Sequence of chain 1.A:
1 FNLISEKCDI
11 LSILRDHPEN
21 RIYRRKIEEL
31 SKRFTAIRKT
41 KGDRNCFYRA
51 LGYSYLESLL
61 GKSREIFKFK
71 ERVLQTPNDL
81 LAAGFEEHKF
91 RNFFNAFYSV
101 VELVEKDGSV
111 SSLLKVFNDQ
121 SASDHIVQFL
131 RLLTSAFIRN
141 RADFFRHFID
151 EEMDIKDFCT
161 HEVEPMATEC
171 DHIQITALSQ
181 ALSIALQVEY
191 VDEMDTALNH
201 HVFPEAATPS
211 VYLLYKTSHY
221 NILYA

Binding-site contacts:
Ligand atom N contacts residue HIS219 of chain 1.A at 4.0 Å.
Ligand atom O contacts residue LYS41 of chain 1.A at 4.0 Å.
Ligand atom O contacts residue CYS46 of chain 1.A at 3.1 Å (h-bond).
Ligand atom C1 contacts residue GLU169 of chain 1.A at 3.5 Å.
Ligand atom N1 contacts residue GLU169 of chain 1.A at 2.9 Å (salt-bridge).
Ligand atom C contacts residue GLU169 of chain 1.A at 3.9 Å.
Ligand atom C2 contacts residue HIS219 of chain 1.A at 4.1 Å.
Ligand atom O contacts residue ASN45 of chain 1.A at 3.4 Å (h-bond).
Ligand atom O1 contacts residue HIS219 of chain 1.A at 3.0 Å.
Ligand atom C2 contacts residue SER218 of chain 1.A at 4.1 Å.
Ligand atom O contacts residue ASP43 of chain 1.A at 3.4 Å (salt-bridge).
Ligand atom C contacts residue TYR220 of chain 1.A at 3.8 Å (hydrophobic).
Ligand atom CL contacts residue THR217 of chain 1.A at 3.1 Å.
Ligand atom N1 contacts residue SER218 of chain 1.A at 3.8 Å.
Ligand atom O contacts residue GLY42 of chain 1.A at 3.8 Å.
Ligand atom O1 contacts residue SER218 of chain 1.A at 4.2 Å.
Ligand atom C contacts residue SER218 of chain 1.A at 3.5 Å.
Ligand atom C1 contacts residue SER218 of chain 1.A at 3.7 Å.
Ligand atom O contacts residue ARG44 of chain 1.A at 2.8 Å (salt-bridge).
Ligand atom CL contacts residue SER218 of chain 1.A at 3.0 Å.
Ligand atom N1 contacts residue GLY42 of chain 1.A at 4.0 Å.
Ligand atom C1 contacts residue ARG44 of chain 1.A at 3.8 Å.
Ligand atom C contacts residue HIS219 of chain 1.A at 4.1 Å.
Ligand atom C4 contacts residue GLY42 of chain 1.A at 3.4 Å.
Ligand atom C3 contacts residue GLY42 of chain 1.A at 3.8 Å.
Ligand atom C5 contacts residue GLU169 of chain 1.A at 4.2 Å.
Ligand atom C contacts residue PHE47 of chain 1.A at 3.6 Å (hydrophobic).
Ligand atom C4 contacts residue GLU169 of chain 1.A at 3.5 Å.
Ligand atom C2 contacts residue GLY42 of chain 1.A at 3.6 Å.
Ligand atom N1 contacts residue ARG44 of chain 1.A at 3.7 Å.
Ligand atom C2 contacts residue GLU169 of chain 1.A at 3.8 Å.
Ligand atom N contacts residue SER218 of chain 1.A at 2.8 Å (h-bond).
Ligand atom N contacts residue GLU169 of chain 1.A at 3.0 Å (salt-bridge).
Ligand atom C3 contacts residue GLU169 of chain 1.A at 3.8 Å.
Ligand atom C8 contacts residue SER218 of chain 1.A at 3.9 Å.
Ligand atom C1 contacts residue CYS46 of chain 1.A at 2.6 Å (hydrophobic).
Ligand atom O1 contacts residue GLY42 of chain 1.A at 3.3 Å.
Ligand atom N contacts residue CYS46 of chain 1.A at 3.6 Å.
Ligand atom O contacts residue GLU169 of chain 1.A at 4.2 Å.
Ligand atom C contacts residue CYS46 of chain 1.A at 1.9 Å (hydrophobic).

A small-molecule ligand and the protein it binds are described below.
Small molecule (SMILES): CC(=O)NNC(=O)c1ccccc1Cl